This protein binds this small molecule.
Small molecule (SMILES): CC(=O)Nc1ccc(C(=O)O)cc1N

Binding-site contacts:
Ligand atom O4' contacts residue ASP70 of chain 1.A at 4.1 Å.
Ligand atom O2' contacts residue ASP70 of chain 1.A at 4.1 Å.
Ligand atom C' contacts residue ARG290 of chain 1.A at 4.0 Å.
Ligand atom CM4 contacts residue ARG71 of chain 1.A at 3.7 Å.
Ligand atom C6 contacts residue ASP70 of chain 1.A at 3.0 Å.
Ligand atom C5 contacts residue TYR325 of chain 1.A at 3.3 Å (hydrophobic).
Ligand atom O1' contacts residue TYR325 of chain 1.A at 3.2 Å (h-bond).
Ligand atom O1' contacts residue ARG211 of chain 1.A at 3.5 Å (salt-bridge).
Ligand atom O1' contacts residue ARG37 of chain 1.A at 4.0 Å.
Ligand atom C6 contacts residue GLU196 of chain 1.A at 4.3 Å.
Ligand atom O1' contacts residue ARG290 of chain 1.A at 3.4 Å (salt-bridge).
Ligand atom C5 contacts residue ASP70 of chain 1.A at 2.9 Å.
Ligand atom C4' contacts residue ARG71 of chain 1.A at 4.0 Å.
Ligand atom C5 contacts residue GLU196 of chain 1.A at 4.0 Å.
Ligand atom C' contacts residue ASP70 of chain 1.A at 4.2 Å.
Ligand atom C4 contacts residue GLU196 of chain 1.A at 4.2 Å.
Ligand atom C1 contacts residue ARG37 of chain 1.A at 4.1 Å.
Ligand atom C6 contacts residue GLU38 of chain 1.A at 3.8 Å.
Ligand atom C1 contacts residue TYR325 of chain 1.A at 3.0 Å (hydrophobic).
Ligand atom CM4 contacts residue TRP97 of chain 1.A at 3.5 Å (hydrophobic).
Ligand atom N4 contacts residue GLU146 of chain 1.A at 3.9 Å.
Ligand atom C4' contacts residue ASP70 of chain 1.A at 3.6 Å.
Ligand atom C5 contacts residue GLU38 of chain 1.A at 3.7 Å.
Ligand atom C2 contacts residue TYR325 of chain 1.A at 3.8 Å (hydrophobic).
Ligand atom C6 contacts residue TYR325 of chain 1.A at 2.8 Å (hydrophobic).
Ligand atom C3 contacts residue ASP70 of chain 1.A at 3.5 Å.
Ligand atom C3 contacts residue TYR325 of chain 1.A at 4.2 Å (hydrophobic).
Ligand atom C1 contacts residue ASP70 of chain 1.A at 3.3 Å.
Ligand atom N3 contacts residue ASP70 of chain 1.A at 4.4 Å.
Ligand atom C' contacts residue TYR325 of chain 1.A at 3.4 Å (hydrophobic).
Ligand atom C' contacts residue ARG37 of chain 1.A at 3.6 Å.
Ligand atom N4 contacts residue ASP70 of chain 1.A at 3.9 Å.
Ligand atom O2' contacts residue ARG290 of chain 1.A at 3.8 Å.
Ligand atom C4 contacts residue ASP70 of chain 1.A at 3.1 Å.
Ligand atom O4' contacts residue ARG71 of chain 1.A at 3.1 Å (salt-bridge).
Ligand atom C6 contacts residue ARG37 of chain 1.A at 3.7 Å.
Ligand atom C2 contacts residue ASP70 of chain 1.A at 3.5 Å.
Ligand atom O2' contacts residue ARG37 of chain 1.A at 3.4 Å (salt-bridge).
Ligand atom CM4 contacts residue ASP70 of chain 1.A at 3.4 Å.
Ligand atom C4 contacts residue TYR325 of chain 1.A at 4.0 Å (hydrophobic).

Sequence of chain 1.A:
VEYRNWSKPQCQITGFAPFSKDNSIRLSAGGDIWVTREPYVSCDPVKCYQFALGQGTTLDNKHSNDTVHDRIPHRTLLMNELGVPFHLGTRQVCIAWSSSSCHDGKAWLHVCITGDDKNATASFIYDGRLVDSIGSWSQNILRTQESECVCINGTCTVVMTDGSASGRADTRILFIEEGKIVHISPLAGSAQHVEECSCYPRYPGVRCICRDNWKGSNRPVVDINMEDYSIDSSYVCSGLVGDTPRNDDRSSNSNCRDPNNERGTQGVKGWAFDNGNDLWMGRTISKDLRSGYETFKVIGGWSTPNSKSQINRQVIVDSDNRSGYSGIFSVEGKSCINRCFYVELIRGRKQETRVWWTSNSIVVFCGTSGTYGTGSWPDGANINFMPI